This protein binds this small molecule.
Small molecule (SMILES): CC(=O)N[C@@H]1[C@@H](O)[C@H](O)[C@@H](CO)O[C@H]1O

Binding-site contacts:
Ligand atom C7 contacts residue GLU72 of chain 1.H at 3.7 Å.
Ligand atom C5 contacts residue ASN82 of chain 1.H at 3.8 Å.
Ligand atom O5 contacts residue ASN82 of chain 1.H at 2.5 Å (h-bond).
Ligand atom C7 contacts residue ASN82 of chain 1.H at 4.0 Å.
Ligand atom C7 contacts residue ASN79 of chain 1.H at 4.0 Å.
Ligand atom N2 contacts residue GLU72 of chain 1.H at 4.3 Å.
Ligand atom O7 contacts residue ASN79 of chain 1.H at 4.3 Å.
Ligand atom C8 contacts residue LYS75 of chain 1.H at 3.5 Å.
Ligand atom C2 contacts residue ASN82 of chain 1.H at 2.6 Å.
Ligand atom O7 contacts residue GLU72 of chain 1.H at 3.7 Å.
Ligand atom C3 contacts residue ASN82 of chain 1.H at 3.9 Å.
Ligand atom C1 contacts residue ASN82 of chain 1.H at 1.5 Å.
Ligand atom C7 contacts residue LYS75 of chain 1.H at 4.1 Å.
Ligand atom C8 contacts residue GLY78 of chain 1.H at 4.0 Å.
Ligand atom C3 contacts residue GLU72 of chain 1.H at 4.1 Å.
Ligand atom C8 contacts residue ASN79 of chain 1.H at 3.5 Å.
Ligand atom O7 contacts residue LYS75 of chain 1.H at 3.8 Å.
Ligand atom N2 contacts residue ASN82 of chain 1.H at 2.8 Å (h-bond).
Ligand atom O3 contacts residue GLU72 of chain 1.H at 3.0 Å (salt-bridge).
Ligand atom C8 contacts residue GLU72 of chain 1.H at 3.6 Å.

Sequence of chain 1.H:
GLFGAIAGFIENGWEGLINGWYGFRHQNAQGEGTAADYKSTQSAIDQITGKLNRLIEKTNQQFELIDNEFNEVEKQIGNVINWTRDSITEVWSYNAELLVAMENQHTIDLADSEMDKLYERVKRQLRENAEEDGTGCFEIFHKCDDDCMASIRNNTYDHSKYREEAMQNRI